Sequence of chain 1.E:
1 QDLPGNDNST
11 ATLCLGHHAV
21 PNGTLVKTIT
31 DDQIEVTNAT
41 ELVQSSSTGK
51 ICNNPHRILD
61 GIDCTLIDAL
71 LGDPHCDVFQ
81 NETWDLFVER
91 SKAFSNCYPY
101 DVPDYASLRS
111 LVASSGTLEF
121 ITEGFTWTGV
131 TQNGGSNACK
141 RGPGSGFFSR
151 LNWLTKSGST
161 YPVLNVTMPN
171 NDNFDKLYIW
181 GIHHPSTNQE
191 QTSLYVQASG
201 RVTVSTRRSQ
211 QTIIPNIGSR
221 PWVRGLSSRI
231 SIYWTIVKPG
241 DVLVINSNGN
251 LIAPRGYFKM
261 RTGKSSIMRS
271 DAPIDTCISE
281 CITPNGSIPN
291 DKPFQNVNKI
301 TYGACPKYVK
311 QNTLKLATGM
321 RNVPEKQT

This small molecule binds to this protein.
Small molecule (SMILES): CC(=O)N[C@@H]1[C@@H](O)[C@H](O)[C@@H](CO)O[C@H]1O

Binding-site contacts:
Ligand atom C4 contacts residue ASN81 of chain 1.E at 4.2 Å.
Ligand atom C8 contacts residue GLN80 of chain 1.E at 3.3 Å.
Ligand atom C8 contacts residue ASN81 of chain 1.E at 4.3 Å.
Ligand atom C2 contacts residue PHE120 of chain 1.E at 4.3 Å (hydrophobic).
Ligand atom C3 contacts residue PHE120 of chain 1.E at 4.0 Å (hydrophobic).
Ligand atom O7 contacts residue ASN81 of chain 1.E at 2.8 Å (h-bond).
Ligand atom C1 contacts residue ASN81 of chain 1.E at 1.5 Å.
Ligand atom C7 contacts residue ASN81 of chain 1.E at 3.0 Å.
Ligand atom C5 contacts residue PHE120 of chain 1.E at 3.8 Å (hydrophobic).
Ligand atom C1 contacts residue PHE120 of chain 1.E at 3.6 Å (hydrophobic).
Ligand atom C2 contacts residue ASN81 of chain 1.E at 2.4 Å.
Ligand atom C5 contacts residue ASN81 of chain 1.E at 3.8 Å.
Ligand atom C3 contacts residue ASN81 of chain 1.E at 3.7 Å.
Ligand atom C5 contacts residue ILE121 of chain 1.E at 3.8 Å (hydrophobic).
Ligand atom N2 contacts residue ASN81 of chain 1.E at 2.9 Å (h-bond).
Ligand atom O5 contacts residue ASN81 of chain 1.E at 2.4 Å (h-bond).
Ligand atom C8 contacts residue ARG150 of chain 1.E at 4.3 Å.
Ligand atom C6 contacts residue ILE121 of chain 1.E at 3.6 Å (hydrophobic).
Ligand atom O5 contacts residue PHE120 of chain 1.E at 4.0 Å.